Sequence of chain 1.C:
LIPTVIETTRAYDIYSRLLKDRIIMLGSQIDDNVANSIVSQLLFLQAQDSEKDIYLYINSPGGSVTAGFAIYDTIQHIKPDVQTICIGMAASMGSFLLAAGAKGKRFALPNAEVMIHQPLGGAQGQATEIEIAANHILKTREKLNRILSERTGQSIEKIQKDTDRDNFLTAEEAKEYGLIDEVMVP

The small molecule below binds the protein below.
Small molecule (SMILES): CCCC/C=C/C(=O)N[C@@H](Cc1cc(F)cc(F)c1)C(=O)N[C@H]1COC(=O)[C@@H]2C[C@@H](C)CN2C(=O)[C@H](C)NC(=O)[C@@H]2CCCCN2C(=O)[C@@H]2CCCN2C1=O

Sequence of chain 1.B:
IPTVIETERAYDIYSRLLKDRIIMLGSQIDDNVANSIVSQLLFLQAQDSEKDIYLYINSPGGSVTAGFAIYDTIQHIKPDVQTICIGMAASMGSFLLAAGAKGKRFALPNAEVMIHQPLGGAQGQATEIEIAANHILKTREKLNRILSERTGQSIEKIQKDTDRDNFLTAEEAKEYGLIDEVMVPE

Binding-site contacts:
Ligand atom F1 contacts residue ILE93 of chain 1.C at 3.5 Å.
Ligand atom C6 contacts residue TYR63 of chain 1.C at 3.2 Å (hydrophobic).
Ligand atom C13 contacts residue THR80 of chain 1.B at 3.4 Å.
Ligand atom N3 contacts residue TYR61 of chain 1.C at 3.7 Å.
Ligand atom F2 contacts residue THR80 of chain 1.B at 3.5 Å.
Ligand atom C13 contacts residue LEU115 of chain 1.C at 3.8 Å (hydrophobic).
Ligand atom C2 contacts residue LEU24 of chain 1.C at 3.5 Å (hydrophobic).
Ligand atom C21 contacts residue TYR61 of chain 1.C at 3.5 Å (hydrophobic).
Ligand atom C15 contacts residue HIS83 of chain 1.B at 3.5 Å.
Ligand atom C25 contacts residue TYR61 of chain 1.C at 3.5 Å (hydrophobic).
Ligand atom C27 contacts residue GLN89 of chain 1.C at 3.4 Å.
Ligand atom C9 contacts residue MET190 of chain 1.C at 3.7 Å (hydrophobic).
Ligand atom C1 contacts residue ASP27 of chain 1.C at 2.9 Å.
Ligand atom C27 contacts residue ILE91 of chain 1.C at 3.7 Å (hydrophobic).
Ligand atom C7 contacts residue LEU49 of chain 1.B at 3.6 Å (hydrophobic).
Ligand atom F1 contacts residue VAL45 of chain 1.B at 3.7 Å.
Ligand atom C26 contacts residue TYR61 of chain 1.C at 3.8 Å (hydrophobic).
Ligand atom C23 contacts residue ASP27 of chain 1.C at 3.8 Å.
Ligand atom N1 contacts residue TYR63 of chain 1.C at 3.0 Å (h-bond).
Ligand atom F2 contacts residue HIS83 of chain 1.B at 3.5 Å.
Ligand atom C24 contacts residue TYR61 of chain 1.C at 3.6 Å (hydrophobic).
Ligand atom O6 contacts residue GLN89 of chain 1.C at 3.8 Å.
Ligand atom C2 contacts residue ASP27 of chain 1.C at 3.7 Å.
Ligand atom C20 contacts residue TYR61 of chain 1.C at 3.7 Å (hydrophobic).
Ligand atom O1 contacts residue LEU49 of chain 1.B at 3.8 Å.
Ligand atom C11 contacts residue TYR63 of chain 1.C at 3.7 Å (hydrophobic).
Ligand atom C1 contacts residue ARG23 of chain 1.C at 3.4 Å.
Ligand atom F1 contacts residue TYR63 of chain 1.C at 3.7 Å.
Ligand atom N1 contacts residue LEU49 of chain 1.B at 3.8 Å.
Ligand atom C24 contacts residue TYR63 of chain 1.C at 3.8 Å (hydrophobic).
Ligand atom C23 contacts residue ILE29 of chain 1.C at 3.8 Å (hydrophobic).
Ligand atom O5 contacts residue TYR63 of chain 1.C at 2.9 Å (h-bond).
Ligand atom O5 contacts residue TYR61 of chain 1.C at 3.6 Å.
Ligand atom F2 contacts residue LEU115 of chain 1.C at 3.5 Å.
Ligand atom F1 contacts residue LEU49 of chain 1.B at 3.4 Å.
Ligand atom C7 contacts residue TYR63 of chain 1.C at 3.6 Å (hydrophobic).
Ligand atom C12 contacts residue LEU49 of chain 1.B at 3.6 Å (hydrophobic).
Ligand atom C11 contacts residue LEU49 of chain 1.B at 3.8 Å (hydrophobic).
Ligand atom C4 contacts residue ILE29 of chain 1.C at 3.6 Å (hydrophobic).
Ligand atom C14 contacts residue LEU115 of chain 1.C at 3.7 Å (hydrophobic).